Sequence of chain 1.A:
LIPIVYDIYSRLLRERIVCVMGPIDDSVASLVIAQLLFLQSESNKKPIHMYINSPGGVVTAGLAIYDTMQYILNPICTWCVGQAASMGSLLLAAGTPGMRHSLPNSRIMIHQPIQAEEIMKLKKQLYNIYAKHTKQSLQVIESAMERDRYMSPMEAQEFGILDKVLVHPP

Binding-site contacts:
Ligand atom BR1 contacts residue ARG22 of chain 1.A at 3.7 Å.
Ligand atom C35 contacts residue SER52 of chain 1.G at 3.4 Å.
Ligand atom C37 contacts residue ARG22 of chain 1.A at 3.9 Å.
Ligand atom C10 contacts residue LEU48 of chain 1.G at 3.8 Å (hydrophobic).
Ligand atom C11 contacts residue LEU48 of chain 1.G at 3.8 Å (hydrophobic).
Ligand atom C41 contacts residue PHE49 of chain 1.G at 3.8 Å (hydrophobic).
Ligand atom C10 contacts residue TYR82 of chain 1.G at 3.6 Å (hydrophobic).
Ligand atom C38 contacts residue PHE49 of chain 1.G at 3.7 Å (hydrophobic).
Ligand atom C28 contacts residue LEU48 of chain 1.G at 3.7 Å (hydrophobic).
Ligand atom BR1 contacts residue ILE19 of chain 1.A at 3.3 Å.
Ligand atom C20 contacts residue TRP90 of chain 1.A at 3.4 Å (hydrophobic).
Ligand atom N34 contacts residue GLU26 of chain 1.A at 3.4 Å (salt-bridge).
Ligand atom C29 contacts residue ILE28 of chain 1.A at 3.6 Å (hydrophobic).
Ligand atom BR1 contacts residue PHE49 of chain 1.G at 3.8 Å.
Ligand atom C11 contacts residue TYR82 of chain 1.G at 3.6 Å (hydrophobic).
Ligand atom C29 contacts residue TYR62 of chain 1.A at 3.8 Å (hydrophobic).
Ligand atom C41 contacts residue LEU48 of chain 1.G at 3.8 Å (hydrophobic).
Ligand atom C35 contacts residue GLU26 of chain 1.A at 3.8 Å.
Ligand atom C37 contacts residue SER52 of chain 1.G at 3.6 Å.
Ligand atom C11 contacts residue GLN51 of chain 1.G at 3.7 Å.
Ligand atom C27 contacts residue LEU48 of chain 1.G at 3.7 Å (hydrophobic).
Ligand atom O32 contacts residue TRP90 of chain 1.A at 3.6 Å.
Ligand atom O1 contacts residue LEU48 of chain 1.G at 3.9 Å.
Ligand atom C36 contacts residue SER52 of chain 1.G at 3.8 Å.
Ligand atom C38 contacts residue GLU26 of chain 1.A at 3.8 Å.
Ligand atom C39 contacts residue PHE49 of chain 1.G at 3.7 Å (hydrophobic).
Ligand atom C25 contacts residue THR79 of chain 1.G at 3.9 Å.
Ligand atom C24 contacts residue TYR82 of chain 1.G at 3.7 Å (hydrophobic).
Ligand atom C26 contacts residue LEU48 of chain 1.G at 3.8 Å (hydrophobic).
Ligand atom C36 contacts residue GLU26 of chain 1.A at 3.5 Å.
Ligand atom C26 contacts residue ILE44 of chain 1.G at 3.9 Å (hydrophobic).
Ligand atom C37 contacts residue GLU26 of chain 1.A at 3.3 Å.
Ligand atom C36 contacts residue LEU48 of chain 1.G at 3.8 Å (hydrophobic).
Ligand atom BR1 contacts residue LEU23 of chain 1.A at 3.9 Å.
Ligand atom C25 contacts residue LEU114 of chain 1.A at 3.9 Å (hydrophobic).
Ligand atom O1 contacts residue GLN51 of chain 1.G at 3.8 Å.
Ligand atom C42 contacts residue LEU48 of chain 1.G at 3.6 Å (hydrophobic).
Ligand atom C41 contacts residue LEU23 of chain 1.A at 3.6 Å (hydrophobic).
Ligand atom C46 contacts residue GLN51 of chain 1.G at 3.5 Å.
Ligand atom O32 contacts residue TYR82 of chain 1.G at 3.0 Å (h-bond).

Sequence of chain 1.G:
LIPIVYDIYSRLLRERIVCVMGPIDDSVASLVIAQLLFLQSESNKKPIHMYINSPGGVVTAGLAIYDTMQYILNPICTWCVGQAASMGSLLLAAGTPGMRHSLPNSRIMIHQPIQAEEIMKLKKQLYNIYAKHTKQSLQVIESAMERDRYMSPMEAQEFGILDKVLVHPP

A protein and the small-molecule ligand that binds it are described below.
Small molecule (SMILES): CC[C@H](C)[C@H]1C(=O)N(Cc2cccc3ccccc23)C[C@@H]2N(C(=O)NCc3ccc(Br)cc3)CCC(=O)N12